Sequence of chain 1.C:
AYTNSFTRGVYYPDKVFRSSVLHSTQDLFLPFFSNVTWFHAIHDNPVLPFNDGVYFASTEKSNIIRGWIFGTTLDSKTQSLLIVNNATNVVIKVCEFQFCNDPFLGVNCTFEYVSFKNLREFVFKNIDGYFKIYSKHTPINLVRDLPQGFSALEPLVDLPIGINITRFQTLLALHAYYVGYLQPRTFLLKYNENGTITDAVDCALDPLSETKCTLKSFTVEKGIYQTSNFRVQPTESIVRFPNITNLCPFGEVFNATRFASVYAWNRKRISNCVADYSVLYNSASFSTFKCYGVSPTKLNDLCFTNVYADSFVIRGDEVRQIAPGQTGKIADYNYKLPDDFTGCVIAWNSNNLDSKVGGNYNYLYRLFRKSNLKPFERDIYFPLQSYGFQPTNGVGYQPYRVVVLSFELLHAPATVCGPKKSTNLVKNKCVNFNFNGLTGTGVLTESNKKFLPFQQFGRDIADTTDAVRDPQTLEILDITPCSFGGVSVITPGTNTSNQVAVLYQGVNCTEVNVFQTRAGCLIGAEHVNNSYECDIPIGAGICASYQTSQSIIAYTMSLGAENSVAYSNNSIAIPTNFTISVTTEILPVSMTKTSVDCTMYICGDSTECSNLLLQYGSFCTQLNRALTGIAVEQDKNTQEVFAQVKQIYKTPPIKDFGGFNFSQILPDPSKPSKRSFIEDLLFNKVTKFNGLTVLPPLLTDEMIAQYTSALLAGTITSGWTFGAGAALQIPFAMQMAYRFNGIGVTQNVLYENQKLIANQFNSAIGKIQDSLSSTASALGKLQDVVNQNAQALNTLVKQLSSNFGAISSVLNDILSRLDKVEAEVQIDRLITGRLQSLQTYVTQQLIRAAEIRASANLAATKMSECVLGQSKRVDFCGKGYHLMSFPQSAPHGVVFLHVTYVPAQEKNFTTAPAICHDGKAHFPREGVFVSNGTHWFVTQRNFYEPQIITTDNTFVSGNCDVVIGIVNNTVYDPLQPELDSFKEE

Binding-site contacts:
Ligand atom C2 contacts residue ALA706 of chain 1.C at 4.4 Å (hydrophobic).
Ligand atom O5 contacts residue GLN895 of chain 1.B at 4.4 Å.
Ligand atom C2 contacts residue ASN1074 of chain 1.C at 2.5 Å.
Ligand atom C4 contacts residue ASN1074 of chain 1.C at 4.2 Å.
Ligand atom O7 contacts residue ALA706 of chain 1.C at 4.2 Å.
Ligand atom C7 contacts residue ASN1074 of chain 1.C at 4.1 Å.
Ligand atom O6 contacts residue GLU1072 of chain 1.C at 3.6 Å.
Ligand atom O3 contacts residue ALA706 of chain 1.C at 4.4 Å.
Ligand atom C3 contacts residue ASN1074 of chain 1.C at 3.8 Å.
Ligand atom C1 contacts residue ASN1074 of chain 1.C at 1.4 Å.
Ligand atom C5 contacts residue ASN1074 of chain 1.C at 3.6 Å.
Ligand atom O5 contacts residue ASN1074 of chain 1.C at 2.4 Å (h-bond).
Ligand atom N2 contacts residue ASN1074 of chain 1.C at 2.9 Å (h-bond).

The small molecule below binds the protein below.
Small molecule (SMILES): CC(=O)N[C@@H]1[C@@H](O)[C@H](O)[C@@H](CO)O[C@H]1O

Sequence of chain 1.B:
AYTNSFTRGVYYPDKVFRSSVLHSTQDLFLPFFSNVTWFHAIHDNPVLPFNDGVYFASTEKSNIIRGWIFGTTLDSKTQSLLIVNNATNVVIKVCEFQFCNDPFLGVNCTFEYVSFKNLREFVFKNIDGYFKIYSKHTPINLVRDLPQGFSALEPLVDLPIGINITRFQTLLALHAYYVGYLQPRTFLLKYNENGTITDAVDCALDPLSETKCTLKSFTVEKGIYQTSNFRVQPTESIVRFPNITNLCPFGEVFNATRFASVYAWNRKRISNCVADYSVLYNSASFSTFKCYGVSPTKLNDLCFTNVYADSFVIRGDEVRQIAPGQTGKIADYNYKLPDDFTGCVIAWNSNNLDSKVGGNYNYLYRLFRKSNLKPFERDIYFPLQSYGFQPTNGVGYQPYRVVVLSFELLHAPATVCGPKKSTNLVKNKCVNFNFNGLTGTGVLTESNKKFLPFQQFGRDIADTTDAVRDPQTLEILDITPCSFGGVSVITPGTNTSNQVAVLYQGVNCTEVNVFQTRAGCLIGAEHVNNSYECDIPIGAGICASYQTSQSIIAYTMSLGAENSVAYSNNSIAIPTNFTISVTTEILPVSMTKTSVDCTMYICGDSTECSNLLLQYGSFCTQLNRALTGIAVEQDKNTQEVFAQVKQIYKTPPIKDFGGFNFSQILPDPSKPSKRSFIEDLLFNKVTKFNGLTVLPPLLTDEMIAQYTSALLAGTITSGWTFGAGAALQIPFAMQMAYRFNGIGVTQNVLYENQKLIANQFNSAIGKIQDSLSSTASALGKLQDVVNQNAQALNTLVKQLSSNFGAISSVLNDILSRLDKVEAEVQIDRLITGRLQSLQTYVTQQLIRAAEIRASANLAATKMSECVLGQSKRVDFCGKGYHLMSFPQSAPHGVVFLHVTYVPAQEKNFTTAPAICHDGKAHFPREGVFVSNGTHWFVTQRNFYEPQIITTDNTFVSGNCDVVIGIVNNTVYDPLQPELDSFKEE